Sequence of chain 1.B:
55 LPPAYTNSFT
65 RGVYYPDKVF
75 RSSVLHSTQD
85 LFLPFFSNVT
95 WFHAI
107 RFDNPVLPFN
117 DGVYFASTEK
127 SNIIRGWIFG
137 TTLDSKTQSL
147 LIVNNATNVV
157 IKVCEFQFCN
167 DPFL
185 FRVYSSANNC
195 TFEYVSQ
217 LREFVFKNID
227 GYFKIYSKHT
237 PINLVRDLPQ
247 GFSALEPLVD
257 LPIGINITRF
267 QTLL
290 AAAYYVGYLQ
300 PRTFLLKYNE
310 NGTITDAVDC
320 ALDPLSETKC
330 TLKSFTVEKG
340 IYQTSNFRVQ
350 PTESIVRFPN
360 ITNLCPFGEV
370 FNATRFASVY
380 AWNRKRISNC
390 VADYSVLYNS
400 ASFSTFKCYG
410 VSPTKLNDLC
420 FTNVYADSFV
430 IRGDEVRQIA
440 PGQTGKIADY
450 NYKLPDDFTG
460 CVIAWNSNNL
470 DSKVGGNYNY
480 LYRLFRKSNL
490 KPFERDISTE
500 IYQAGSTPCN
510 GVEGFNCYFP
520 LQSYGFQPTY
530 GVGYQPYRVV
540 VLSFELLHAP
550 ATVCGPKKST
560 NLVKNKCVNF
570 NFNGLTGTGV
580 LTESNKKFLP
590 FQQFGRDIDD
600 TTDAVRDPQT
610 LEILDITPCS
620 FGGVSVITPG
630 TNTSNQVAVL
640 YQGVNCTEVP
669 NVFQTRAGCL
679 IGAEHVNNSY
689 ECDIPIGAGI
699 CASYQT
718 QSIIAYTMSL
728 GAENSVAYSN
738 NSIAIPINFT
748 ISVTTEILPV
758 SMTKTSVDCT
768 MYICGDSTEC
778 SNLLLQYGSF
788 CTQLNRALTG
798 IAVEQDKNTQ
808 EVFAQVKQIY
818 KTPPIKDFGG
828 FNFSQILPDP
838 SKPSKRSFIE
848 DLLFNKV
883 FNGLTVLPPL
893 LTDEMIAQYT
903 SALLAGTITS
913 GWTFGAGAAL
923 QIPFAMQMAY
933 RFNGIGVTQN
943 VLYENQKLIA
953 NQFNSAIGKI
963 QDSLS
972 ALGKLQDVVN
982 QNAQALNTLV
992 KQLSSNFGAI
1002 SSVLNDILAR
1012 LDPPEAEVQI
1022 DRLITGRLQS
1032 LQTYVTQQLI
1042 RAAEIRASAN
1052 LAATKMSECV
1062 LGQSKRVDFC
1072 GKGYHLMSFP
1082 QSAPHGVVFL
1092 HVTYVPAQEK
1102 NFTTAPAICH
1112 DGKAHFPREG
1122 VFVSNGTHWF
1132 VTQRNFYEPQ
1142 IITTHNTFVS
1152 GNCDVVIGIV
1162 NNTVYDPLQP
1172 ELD

Binding-site contacts:
Ligand atom C7 contacts residue GLY367 of chain 1.B at 4.5 Å.
Ligand atom C5 contacts residue ASN371 of chain 1.B at 3.7 Å.
Ligand atom C8 contacts residue ASN371 of chain 1.B at 4.4 Å.
Ligand atom N2 contacts residue ASN371 of chain 1.B at 2.9 Å (h-bond).
Ligand atom O5 contacts residue ASN371 of chain 1.B at 2.4 Å (h-bond).
Ligand atom O7 contacts residue ASN371 of chain 1.B at 3.4 Å (h-bond).
Ligand atom C8 contacts residue PHE370 of chain 1.B at 3.6 Å (hydrophobic).
Ligand atom O7 contacts residue GLY367 of chain 1.B at 3.5 Å.
Ligand atom C2 contacts residue ASN371 of chain 1.B at 2.5 Å.
Ligand atom C4 contacts residue ASN371 of chain 1.B at 4.2 Å.
Ligand atom C7 contacts residue ASN371 of chain 1.B at 3.4 Å.
Ligand atom O7 contacts residue PHE366 of chain 1.B at 3.9 Å.
Ligand atom C7 contacts residue PHE366 of chain 1.B at 4.2 Å (hydrophobic).
Ligand atom C1 contacts residue ASN371 of chain 1.B at 1.4 Å.
Ligand atom C8 contacts residue PHE366 of chain 1.B at 3.6 Å (hydrophobic).
Ligand atom C3 contacts residue ASN371 of chain 1.B at 3.8 Å.

The protein below binds the small molecule below.
Small molecule (SMILES): CC(=O)N[C@@H]1[C@@H](O)[C@H](O)[C@@H](CO)O[C@H]1O